Binding-site contacts:
Ligand atom C3 contacts residue PRO120 of chain 1.B at 3.7 Å (hydrophobic).
Ligand atom C1 contacts residue GLU230 of chain 1.B at 3.9 Å.
Ligand atom O2 contacts residue GLU145 of chain 1.B at 3.6 Å (salt-bridge).
Ligand atom C2 contacts residue GLU230 of chain 1.B at 4.0 Å.
Ligand atom C3 contacts residue GLU118 of chain 1.B at 2.9 Å.
Ligand atom C1 contacts residue ALA229 of chain 1.B at 4.3 Å (hydrophobic).
Ligand atom C2 contacts residue GLU145 of chain 1.B at 4.4 Å.
Ligand atom O1 contacts residue TYR146 of chain 1.B at 4.3 Å.
Ligand atom C3 contacts residue GLU230 of chain 1.B at 4.4 Å.
Ligand atom O1 contacts residue GLU230 of chain 1.B at 3.7 Å.
Ligand atom C2 contacts residue ARG233 of chain 1.B at 3.2 Å.
Ligand atom O1 contacts residue ALA147 of chain 1.B at 3.8 Å.
Ligand atom O1 contacts residue ALA229 of chain 1.B at 3.8 Å.
Ligand atom C1 contacts residue ARG233 of chain 1.B at 3.8 Å.
Ligand atom C2 contacts residue GLU118 of chain 1.B at 4.4 Å.
Ligand atom O1 contacts residue LEU170 of chain 1.B at 4.5 Å.
Ligand atom O2 contacts residue TYR146 of chain 1.B at 4.4 Å.
Ligand atom O2 contacts residue GLU118 of chain 1.B at 3.4 Å (salt-bridge).
Ligand atom C1 contacts residue GLU118 of chain 1.B at 4.3 Å.
Ligand atom O2 contacts residue ARG233 of chain 1.B at 4.5 Å.
Ligand atom C1 contacts residue GLU145 of chain 1.B at 4.4 Å.
Ligand atom O1 contacts residue GLU118 of chain 1.B at 3.3 Å (salt-bridge).
Ligand atom O2 contacts residue PRO120 of chain 1.B at 4.0 Å.
Ligand atom C1 contacts residue LEU170 of chain 1.B at 4.0 Å (hydrophobic).

The protein below binds the small molecule below.
Small molecule (SMILES): COCCO

Sequence of chain 1.B:
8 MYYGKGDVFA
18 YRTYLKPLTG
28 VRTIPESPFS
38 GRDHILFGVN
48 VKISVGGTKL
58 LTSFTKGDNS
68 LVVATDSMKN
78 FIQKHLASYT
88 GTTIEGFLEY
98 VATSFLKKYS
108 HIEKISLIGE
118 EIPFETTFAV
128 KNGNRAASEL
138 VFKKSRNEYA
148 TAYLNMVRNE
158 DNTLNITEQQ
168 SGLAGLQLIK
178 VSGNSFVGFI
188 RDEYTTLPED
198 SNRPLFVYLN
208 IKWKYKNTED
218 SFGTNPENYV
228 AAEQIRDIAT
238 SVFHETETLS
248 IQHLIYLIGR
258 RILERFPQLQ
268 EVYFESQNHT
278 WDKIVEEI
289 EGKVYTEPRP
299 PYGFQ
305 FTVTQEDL